Sequence of chain 1.A:
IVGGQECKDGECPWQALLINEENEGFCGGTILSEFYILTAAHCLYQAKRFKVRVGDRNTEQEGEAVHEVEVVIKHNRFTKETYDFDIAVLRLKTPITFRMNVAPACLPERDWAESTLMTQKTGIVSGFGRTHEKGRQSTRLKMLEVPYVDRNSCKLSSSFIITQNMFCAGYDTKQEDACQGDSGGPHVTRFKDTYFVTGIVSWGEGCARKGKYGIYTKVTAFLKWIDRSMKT

This small molecule binds to this protein.
Small molecule (SMILES): CS(=O)(=O)c1ccccc1-c1ccc(N2CC[C@H](NS(=O)(=O)CCc3ccc(Cl)s3)C2=O)c(F)c1

Binding-site contacts:
Ligand atom CL contacts residue VAL203 of chain 1.A at 3.6 Å.
Ligand atom N2 contacts residue GLY206 of chain 1.A at 2.9 Å (h-bond).
Ligand atom O3 contacts residue GLY206 of chain 1.A at 3.3 Å (h-bond).
Ligand atom C15 contacts residue GLY206 of chain 1.A at 3.5 Å.
Ligand atom C34 contacts residue THR84 of chain 1.A at 3.0 Å.
Ligand atom CL contacts residue TYR218 of chain 1.A at 3.5 Å.
Ligand atom C33 contacts residue PHE162 of chain 1.A at 3.8 Å (hydrophobic).
Ligand atom S2 contacts residue GLY206 of chain 1.A at 3.7 Å.
Ligand atom C14 contacts residue GLY206 of chain 1.A at 3.2 Å.
Ligand atom C50 contacts residue GLY206 of chain 1.A at 2.9 Å.
Ligand atom O2 contacts residue GLN182 of chain 1.A at 3.4 Å.
Ligand atom C2 contacts residue ASP179 of chain 1.A at 3.5 Å.
Ligand atom O37 contacts residue LYS82 of chain 1.A at 3.5 Å (salt-bridge).
Ligand atom F contacts residue TYR85 of chain 1.A at 3.5 Å.
Ligand atom C33 contacts residue THR84 of chain 1.A at 3.0 Å.
Ligand atom C29 contacts residue PHE162 of chain 1.A at 3.7 Å (hydrophobic).
Ligand atom CL contacts residue TRP205 of chain 1.A at 3.6 Å.
Ligand atom C3 contacts residue ALA180 of chain 1.A at 3.2 Å (hydrophobic).
Ligand atom C2 contacts residue GLY216 of chain 1.A at 3.7 Å.
Ligand atom C24 contacts residue TRP205 of chain 1.A at 3.6 Å (hydrophobic).
Ligand atom O1 contacts residue GLN182 of chain 1.A at 3.5 Å (h-bond).
Ligand atom C2 contacts residue ALA180 of chain 1.A at 3.5 Å (hydrophobic).
Ligand atom O36 contacts residue PHE162 of chain 1.A at 3.6 Å.
Ligand atom CL contacts residue GLY216 of chain 1.A at 3.6 Å.
Ligand atom CL contacts residue ILE217 of chain 1.A at 3.4 Å.
Ligand atom C34 contacts residue GLU83 of chain 1.A at 3.5 Å.
Ligand atom C12 contacts residue GLY206 of chain 1.A at 3.3 Å.
Ligand atom C35 contacts residue PHE162 of chain 1.A at 3.5 Å (hydrophobic).
Ligand atom S2 contacts residue VAL203 of chain 1.A at 3.8 Å.
Ligand atom C21 contacts residue GLY206 of chain 1.A at 3.5 Å.
Ligand atom C4 contacts residue GLY206 of chain 1.A at 3.7 Å.
Ligand atom S2 contacts residue TRP205 of chain 1.A at 3.5 Å.
Ligand atom C5 contacts residue GLY208 of chain 1.A at 3.6 Å.
Ligand atom C3 contacts residue GLY208 of chain 1.A at 3.3 Å.
Ligand atom C30 contacts residue TRP205 of chain 1.A at 3.6 Å (hydrophobic).
Ligand atom C3 contacts residue ASP179 of chain 1.A at 3.6 Å.
Ligand atom O3 contacts residue TRP205 of chain 1.A at 3.3 Å.
Ligand atom C1 contacts residue TRP205 of chain 1.A at 3.5 Å (hydrophobic).
Ligand atom C31 contacts residue PHE162 of chain 1.A at 3.6 Å (hydrophobic).
Ligand atom C31 contacts residue GLU83 of chain 1.A at 3.1 Å.